This protein binds this small molecule.
Small molecule (SMILES): CC(C)C[C@H](NC(=O)OC1CC2(CCN(S(C)(=O)=O)CC2)C1)C(=O)N[C@@H](C[C@@H]1CCNC1=O)[C@@H](O)S(=O)(=O)O

Binding-site contacts:
Ligand atom C14 contacts residue FV51 of chain 1.C at 0.1 Å.
Ligand atom O30 contacts residue FV51 of chain 1.C at 0.2 Å (h-bond).
Ligand atom C13 contacts residue FV51 of chain 1.C at 0.1 Å.
Ligand atom C02 contacts residue FV51 of chain 1.C at 0.3 Å.
Ligand atom O18 contacts residue HIS167 of chain 1.A at 2.8 Å (h-bond).
Ligand atom O20 contacts residue FV51 of chain 1.C at 1.3 Å.
Ligand atom C11 contacts residue FV51 of chain 1.C at 0.1 Å.
Ligand atom C25 contacts residue FV51 of chain 1.C at 0.2 Å.
Ligand atom O32 contacts residue FV51 of chain 1.C at 0.1 Å (h-bond).
Ligand atom C08 contacts residue FV51 of chain 1.C at 0.2 Å.
Ligand atom C33 contacts residue FV51 of chain 1.C at 0.2 Å.
Ligand atom C27 contacts residue FV51 of chain 1.C at 0.1 Å.
Ligand atom O01 contacts residue FV51 of chain 1.C at 0.5 Å (h-bond).
Ligand atom C11 contacts residue CYS149 of chain 1.A at 2.8 Å (hydrophobic).
Ligand atom C17 contacts residue FV51 of chain 1.C at 0.1 Å.
Ligand atom N10 contacts residue FV51 of chain 1.C at 0.1 Å (h-bond).
Ligand atom C09 contacts residue FV51 of chain 1.C at 0.5 Å.
Ligand atom C04 contacts residue FV51 of chain 1.C at 0.3 Å.
Ligand atom C19 contacts residue CYS149 of chain 1.A at 1.8 Å (hydrophobic).
Ligand atom C26 contacts residue FV51 of chain 1.C at 0.1 Å.
Ligand atom C34 contacts residue FV51 of chain 1.C at 0.2 Å.
Ligand atom C16 contacts residue FV51 of chain 1.C at 0.1 Å.
Ligand atom C23 contacts residue FV51 of chain 1.C at 0.2 Å.
Ligand atom C24 contacts residue FV51 of chain 1.C at 0.2 Å.
Ligand atom N15 contacts residue FV51 of chain 1.C at 0.1 Å (h-bond).
Ligand atom O20 contacts residue CYS149 of chain 1.A at 2.7 Å (h-bond).
Ligand atom O18 contacts residue FV51 of chain 1.C at 0.1 Å (h-bond).
Ligand atom C05 contacts residue FV51 of chain 1.C at 0.3 Å.
Ligand atom O22 contacts residue FV51 of chain 1.C at 0.2 Å (h-bond).
Ligand atom C19 contacts residue FV51 of chain 1.C at 0.1 Å.
Ligand atom O22 contacts residue GLN193 of chain 1.A at 2.9 Å (h-bond).
Ligand atom C12 contacts residue FV51 of chain 1.C at 0.1 Å.
Ligand atom C06 contacts residue FV51 of chain 1.C at 0.2 Å.
Ligand atom C35 contacts residue FV51 of chain 1.C at 0.2 Å.
Ligand atom O21 contacts residue FV51 of chain 1.C at 1.2 Å (h-bond).
Ligand atom C31 contacts residue FV51 of chain 1.C at 0.2 Å.
Ligand atom N03 contacts residue FV51 of chain 1.C at 0.3 Å (h-bond).
Ligand atom C07 contacts residue FV51 of chain 1.C at 0.2 Å.
Ligand atom N28 contacts residue FV51 of chain 1.C at 0.2 Å (h-bond).
Ligand atom S29 contacts residue FV51 of chain 1.C at 0.2 Å (h-bond).

Sequence of chain 1.A:
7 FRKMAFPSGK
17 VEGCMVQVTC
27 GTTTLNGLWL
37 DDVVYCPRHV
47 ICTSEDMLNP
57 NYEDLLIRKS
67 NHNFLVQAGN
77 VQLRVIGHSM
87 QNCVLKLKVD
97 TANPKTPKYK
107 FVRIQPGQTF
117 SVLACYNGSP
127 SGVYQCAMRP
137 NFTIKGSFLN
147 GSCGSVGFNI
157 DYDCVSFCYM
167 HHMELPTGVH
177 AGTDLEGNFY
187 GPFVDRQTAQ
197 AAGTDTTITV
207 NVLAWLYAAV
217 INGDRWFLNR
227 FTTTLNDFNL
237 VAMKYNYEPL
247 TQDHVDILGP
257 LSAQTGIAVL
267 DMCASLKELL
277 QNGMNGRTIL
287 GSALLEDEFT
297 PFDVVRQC